Sequence of chain 1.D:
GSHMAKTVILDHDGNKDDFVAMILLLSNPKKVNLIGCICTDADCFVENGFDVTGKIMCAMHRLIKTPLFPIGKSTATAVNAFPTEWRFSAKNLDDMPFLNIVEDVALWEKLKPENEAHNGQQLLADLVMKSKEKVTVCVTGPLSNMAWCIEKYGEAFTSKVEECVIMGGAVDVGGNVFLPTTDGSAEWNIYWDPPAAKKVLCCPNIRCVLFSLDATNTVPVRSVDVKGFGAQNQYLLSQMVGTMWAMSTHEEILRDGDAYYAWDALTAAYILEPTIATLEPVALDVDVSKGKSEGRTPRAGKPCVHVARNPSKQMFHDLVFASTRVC

The protein below binds the small molecule below.
Small molecule (SMILES): OC[C@@H]1[C@@H](O)[C@@H](O)CN1Cc1csc2c(O)ncnc12

Binding-site contacts:
Ligand atom N1 contacts residue TRP86 of chain 1.D at 3.4 Å.
Ligand atom C2' contacts residue ASP264 of chain 1.D at 3.5 Å.
Ligand atom O2' contacts residue NI1 of chain 1.CA at 1.6 Å (h-bond).
Ligand atom C4 contacts residue TRP86 of chain 1.D at 3.4 Å (hydrophobic).
Ligand atom C2 contacts residue TRP86 of chain 1.D at 3.5 Å (hydrophobic).
Ligand atom C6 contacts residue TRP86 of chain 1.D at 3.5 Å (hydrophobic).
Ligand atom C7 contacts residue NI1 of chain 1.CA at 3.3 Å.
Ligand atom C3' contacts residue ASP264 of chain 1.D at 3.1 Å.
Ligand atom O3' contacts residue THR140 of chain 1.D at 3.0 Å (h-bond).
Ligand atom C1' contacts residue NI1 of chain 1.CA at 0.9 Å.
Ligand atom C4' contacts residue NI1 of chain 1.CA at 2.5 Å.
Ligand atom C5' contacts residue GLU187 of chain 1.D at 3.5 Å.
Ligand atom O6 contacts residue TRP86 of chain 1.D at 3.5 Å.
Ligand atom N4' contacts residue ASP43 of chain 1.D at 3.4 Å (salt-bridge).
Ligand atom C5 contacts residue TRP86 of chain 1.D at 3.4 Å (hydrophobic).
Ligand atom O3' contacts residue CA1 of chain 1.Y at 2.6 Å.
Ligand atom C2' contacts residue NI1 of chain 1.CA at 0.6 Å.
Ligand atom O3' contacts residue NI1 of chain 1.CA at 2.9 Å (h-bond).
Ligand atom C2' contacts residue ASP17 of chain 1.D at 2.9 Å.
Ligand atom O2' contacts residue ASP264 of chain 1.D at 2.9 Å (salt-bridge).
Ligand atom C3' contacts residue ASP17 of chain 1.D at 3.5 Å.
Ligand atom O3' contacts residue ASP264 of chain 1.D at 2.4 Å (salt-bridge).
Ligand atom O5' contacts residue ASN176 of chain 1.D at 3.2 Å (h-bond).
Ligand atom C8 contacts residue ASN176 of chain 1.D at 3.3 Å.
Ligand atom C1' contacts residue ASP43 of chain 1.D at 3.3 Å.
Ligand atom O2' contacts residue ASP18 of chain 1.D at 3.2 Å (salt-bridge).
Ligand atom C5' contacts residue NI1 of chain 1.CA at 3.4 Å.
Ligand atom N4' contacts residue NI1 of chain 1.CA at 2.1 Å (h-bond).
Ligand atom O6 contacts residue ARG255 of chain 1.D at 2.5 Å (salt-bridge).
Ligand atom N3 contacts residue TRP86 of chain 1.D at 3.4 Å.
Ligand atom C2' contacts residue CA1 of chain 1.Y at 3.5 Å.
Ligand atom O5' contacts residue GLU187 of chain 1.D at 2.6 Å (salt-bridge).
Ligand atom O3' contacts residue ASN189 of chain 1.D at 3.3 Å (h-bond).
Ligand atom N3 contacts residue ASP43 of chain 1.D at 2.8 Å (salt-bridge).
Ligand atom O2' contacts residue ASP17 of chain 1.D at 2.5 Å (salt-bridge).
Ligand atom O2' contacts residue CA1 of chain 1.Y at 2.4 Å.
Ligand atom C3' contacts residue NI1 of chain 1.CA at 2.0 Å.
Ligand atom C7 contacts residue PHE82 of chain 1.D at 3.4 Å (hydrophobic).
Ligand atom C3' contacts residue CA1 of chain 1.Y at 3.6 Å.
Ligand atom C7 contacts residue ASP43 of chain 1.D at 3.4 Å.